Binding-site contacts:
Ligand atom O3 contacts residue ILE141 of chain 2.D at 4.1 Å.
Ligand atom O1 contacts residue GLU106 of chain 2.D at 4.3 Å.
Ligand atom O3 contacts residue GLY63 of chain 2.D at 3.8 Å.
Ligand atom C2 contacts residue GLY63 of chain 2.D at 3.4 Å.
Ligand atom O4 contacts residue SER239 of chain 2.D at 4.0 Å.
Ligand atom O1 contacts residue GLY63 of chain 2.D at 3.4 Å.
Ligand atom O2 contacts residue MG1 of chain 2.Q at 2.0 Å.
Ligand atom O1 contacts residue MG1 of chain 2.Q at 4.2 Å.
Ligand atom C2 contacts residue GLU108 of chain 2.D at 4.3 Å.
Ligand atom O1 contacts residue ASP79 of chain 2.D at 4.4 Å.
Ligand atom O2 contacts residue GLU106 of chain 2.D at 2.8 Å (salt-bridge).
Ligand atom O2 contacts residue ILE62 of chain 2.D at 4.0 Å.
Ligand atom C1 contacts residue MG1 of chain 2.Q at 2.9 Å.
Ligand atom O4 contacts residue GLU106 of chain 2.D at 4.3 Å.
Ligand atom O2 contacts residue GLU108 of chain 2.D at 3.1 Å (salt-bridge).
Ligand atom O4 contacts residue LEU64 of chain 2.D at 2.9 Å (h-bond).
Ligand atom C2 contacts residue ILE62 of chain 2.D at 4.3 Å (hydrophobic).
Ligand atom O4 contacts residue THR65 of chain 2.D at 3.8 Å.
Ligand atom O2 contacts residue SER239 of chain 2.D at 3.0 Å (h-bond).
Ligand atom O3 contacts residue GLU106 of chain 2.D at 2.9 Å (salt-bridge).
Ligand atom O1 contacts residue LEU64 of chain 2.D at 3.0 Å (h-bond).
Ligand atom O2 contacts residue GLY63 of chain 2.D at 4.0 Å.
Ligand atom C1 contacts residue LEU64 of chain 2.D at 3.6 Å (hydrophobic).
Ligand atom O3 contacts residue GLU108 of chain 2.D at 4.2 Å.
Ligand atom C2 contacts residue LEU64 of chain 2.D at 3.5 Å (hydrophobic).
Ligand atom C2 contacts residue GLU106 of chain 2.D at 3.3 Å.
Ligand atom O2 contacts residue GLY238 of chain 2.D at 3.8 Å.
Ligand atom C1 contacts residue GLY63 of chain 2.D at 3.3 Å.
Ligand atom C2 contacts residue MG1 of chain 2.Q at 2.9 Å.
Ligand atom C1 contacts residue GLU139 of chain 2.D at 4.1 Å.
Ligand atom C1 contacts residue LYS61 of chain 2.D at 3.9 Å.
Ligand atom O4 contacts residue MG1 of chain 2.Q at 4.1 Å.
Ligand atom C2 contacts residue SER239 of chain 2.D at 3.9 Å.
Ligand atom O3 contacts residue LYS61 of chain 2.D at 2.9 Å (salt-bridge).
Ligand atom O2 contacts residue GLU139 of chain 2.D at 4.0 Å.
Ligand atom O1 contacts residue LYS61 of chain 2.D at 4.3 Å.
Ligand atom O3 contacts residue MG1 of chain 2.Q at 2.2 Å.
Ligand atom O4 contacts residue GLY63 of chain 2.D at 3.6 Å.
Ligand atom O3 contacts residue GLU139 of chain 2.D at 3.0 Å (salt-bridge).
Ligand atom C1 contacts residue GLU106 of chain 2.D at 3.3 Å.

This protein binds this small molecule.
Small molecule (SMILES): O=C([O-])C(=O)[O-]

Sequence of chain 2.D:
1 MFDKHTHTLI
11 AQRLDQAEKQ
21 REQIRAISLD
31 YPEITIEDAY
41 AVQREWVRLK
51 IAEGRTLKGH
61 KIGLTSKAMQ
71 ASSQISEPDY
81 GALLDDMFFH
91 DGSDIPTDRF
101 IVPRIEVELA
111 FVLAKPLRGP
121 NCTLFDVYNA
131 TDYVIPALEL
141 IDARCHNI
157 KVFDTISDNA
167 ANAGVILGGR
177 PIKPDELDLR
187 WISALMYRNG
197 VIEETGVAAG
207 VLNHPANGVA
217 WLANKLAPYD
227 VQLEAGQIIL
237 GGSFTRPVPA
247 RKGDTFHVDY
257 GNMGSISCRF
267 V